Sequence of chain 1.A:
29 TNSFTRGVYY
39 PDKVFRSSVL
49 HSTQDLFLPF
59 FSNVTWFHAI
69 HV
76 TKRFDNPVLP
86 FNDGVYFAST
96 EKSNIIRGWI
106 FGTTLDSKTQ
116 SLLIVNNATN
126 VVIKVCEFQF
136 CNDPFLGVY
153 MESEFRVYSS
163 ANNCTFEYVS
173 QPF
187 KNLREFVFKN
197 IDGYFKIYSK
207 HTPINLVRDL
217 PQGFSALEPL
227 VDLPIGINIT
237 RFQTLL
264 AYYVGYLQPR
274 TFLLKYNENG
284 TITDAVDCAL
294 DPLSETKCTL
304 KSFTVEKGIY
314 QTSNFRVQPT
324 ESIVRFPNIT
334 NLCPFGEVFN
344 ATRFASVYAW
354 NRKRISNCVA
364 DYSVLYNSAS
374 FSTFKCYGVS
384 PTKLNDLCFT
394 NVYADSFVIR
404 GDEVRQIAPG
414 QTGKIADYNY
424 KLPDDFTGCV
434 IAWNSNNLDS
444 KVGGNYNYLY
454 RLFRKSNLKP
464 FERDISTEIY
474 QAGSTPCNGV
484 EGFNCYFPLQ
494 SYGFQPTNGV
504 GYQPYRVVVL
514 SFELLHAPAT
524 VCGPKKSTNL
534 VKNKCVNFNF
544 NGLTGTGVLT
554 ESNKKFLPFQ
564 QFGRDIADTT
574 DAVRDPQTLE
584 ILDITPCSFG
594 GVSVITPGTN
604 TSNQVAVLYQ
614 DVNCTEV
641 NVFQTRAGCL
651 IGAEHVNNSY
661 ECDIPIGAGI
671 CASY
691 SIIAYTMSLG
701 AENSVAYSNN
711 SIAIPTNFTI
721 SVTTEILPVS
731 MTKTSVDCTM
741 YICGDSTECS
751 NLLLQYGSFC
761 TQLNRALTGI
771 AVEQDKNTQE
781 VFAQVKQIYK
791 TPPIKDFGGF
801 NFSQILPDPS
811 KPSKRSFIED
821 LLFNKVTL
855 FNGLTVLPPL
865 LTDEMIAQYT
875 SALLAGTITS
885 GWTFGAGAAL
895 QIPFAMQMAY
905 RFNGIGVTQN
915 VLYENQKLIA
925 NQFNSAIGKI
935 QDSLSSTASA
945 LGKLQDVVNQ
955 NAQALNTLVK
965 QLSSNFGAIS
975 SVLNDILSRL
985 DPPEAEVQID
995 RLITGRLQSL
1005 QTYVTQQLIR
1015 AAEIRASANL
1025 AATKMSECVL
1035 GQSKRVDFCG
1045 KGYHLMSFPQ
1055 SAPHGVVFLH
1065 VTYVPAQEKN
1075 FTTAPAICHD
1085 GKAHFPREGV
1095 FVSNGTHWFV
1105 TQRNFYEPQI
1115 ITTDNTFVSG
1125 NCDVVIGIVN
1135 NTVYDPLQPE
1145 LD

A small-molecule ligand and the protein it binds are described below.
Small molecule (SMILES): CC(=O)N[C@@H]1[C@@H](O)[C@H](O)[C@@H](CO)O[C@H]1O

Sequence of chain 1.B:
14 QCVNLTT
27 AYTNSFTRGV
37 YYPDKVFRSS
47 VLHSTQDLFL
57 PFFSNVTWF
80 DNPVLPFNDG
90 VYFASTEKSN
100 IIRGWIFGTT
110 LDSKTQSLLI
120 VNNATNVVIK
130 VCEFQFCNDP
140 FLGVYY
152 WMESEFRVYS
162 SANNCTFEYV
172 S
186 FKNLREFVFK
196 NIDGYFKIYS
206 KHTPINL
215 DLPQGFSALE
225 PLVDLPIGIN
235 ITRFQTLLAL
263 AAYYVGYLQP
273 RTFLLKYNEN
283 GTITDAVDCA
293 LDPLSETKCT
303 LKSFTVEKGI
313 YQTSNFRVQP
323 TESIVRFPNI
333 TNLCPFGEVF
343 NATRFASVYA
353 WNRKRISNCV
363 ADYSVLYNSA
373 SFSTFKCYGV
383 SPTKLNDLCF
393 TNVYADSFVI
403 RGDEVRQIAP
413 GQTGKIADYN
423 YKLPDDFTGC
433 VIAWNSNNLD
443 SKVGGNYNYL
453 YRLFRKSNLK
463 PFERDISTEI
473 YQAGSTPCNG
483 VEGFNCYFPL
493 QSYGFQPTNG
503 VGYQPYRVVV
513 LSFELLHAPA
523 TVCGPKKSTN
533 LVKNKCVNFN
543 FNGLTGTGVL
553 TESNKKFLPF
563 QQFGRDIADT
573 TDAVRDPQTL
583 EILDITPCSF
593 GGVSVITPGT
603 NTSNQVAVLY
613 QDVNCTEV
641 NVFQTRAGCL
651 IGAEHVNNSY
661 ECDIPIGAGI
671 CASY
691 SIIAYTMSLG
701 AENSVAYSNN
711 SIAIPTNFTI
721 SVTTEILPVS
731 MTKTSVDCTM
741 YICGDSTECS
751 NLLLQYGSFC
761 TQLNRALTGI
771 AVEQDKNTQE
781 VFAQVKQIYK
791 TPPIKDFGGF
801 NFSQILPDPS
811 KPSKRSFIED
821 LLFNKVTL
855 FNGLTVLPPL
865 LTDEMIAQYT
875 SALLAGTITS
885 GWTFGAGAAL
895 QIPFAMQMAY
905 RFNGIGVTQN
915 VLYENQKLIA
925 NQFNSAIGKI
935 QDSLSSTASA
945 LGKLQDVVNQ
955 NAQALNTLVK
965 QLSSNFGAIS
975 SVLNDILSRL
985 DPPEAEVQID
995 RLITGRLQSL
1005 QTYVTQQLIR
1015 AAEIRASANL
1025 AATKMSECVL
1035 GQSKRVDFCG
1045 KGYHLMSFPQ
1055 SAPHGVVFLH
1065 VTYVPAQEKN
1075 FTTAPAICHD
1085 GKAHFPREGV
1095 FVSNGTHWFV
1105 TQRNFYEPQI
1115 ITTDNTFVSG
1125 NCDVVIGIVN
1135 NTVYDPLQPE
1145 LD

Binding-site contacts:
Ligand atom O7 contacts residue ASN709 of chain 1.A at 3.3 Å (h-bond).
Ligand atom C8 contacts residue ASN709 of chain 1.A at 4.4 Å.
Ligand atom C1 contacts residue ASN709 of chain 1.A at 1.4 Å.
Ligand atom O5 contacts residue ASP796 of chain 1.B at 3.7 Å.
Ligand atom C6 contacts residue ASN709 of chain 1.A at 4.5 Å.
Ligand atom C7 contacts residue ASN709 of chain 1.A at 3.2 Å.
Ligand atom N2 contacts residue ASN709 of chain 1.A at 2.9 Å (h-bond).
Ligand atom C5 contacts residue ASN709 of chain 1.A at 3.7 Å.
Ligand atom O5 contacts residue ASN709 of chain 1.A at 2.4 Å (h-bond).
Ligand atom C7 contacts residue GLY1131 of chain 1.A at 4.5 Å.
Ligand atom C8 contacts residue GLY1131 of chain 1.A at 3.5 Å.
Ligand atom C2 contacts residue ASN709 of chain 1.A at 2.4 Å.
Ligand atom C4 contacts residue ASN709 of chain 1.A at 4.2 Å.
Ligand atom C3 contacts residue ASN709 of chain 1.A at 3.8 Å.
Ligand atom C6 contacts residue ASP796 of chain 1.B at 4.2 Å.